Binding-site contacts:
Ligand atom O1B contacts residue LYS20 of chain 1.A at 2.9 Å (salt-bridge).
Ligand atom O6 contacts residue ALA163 of chain 1.A at 2.9 Å (h-bond).
Ligand atom O6 contacts residue LYS164 of chain 1.A at 3.2 Å (salt-bridge).
Ligand atom N3B contacts residue ALA17 of chain 1.A at 3.0 Å (h-bond).
Ligand atom O1A contacts residue GLY19 of chain 1.A at 3.4 Å.
Ligand atom PB contacts residue MG1 of chain 1.C at 3.2 Å.
Ligand atom C6 contacts residue LYS120 of chain 1.A at 3.6 Å.
Ligand atom O1B contacts residue CYS18 of chain 1.A at 3.4 Å (h-bond).
Ligand atom O1A contacts residue CYS22 of chain 1.A at 2.8 Å (h-bond).
Ligand atom O2B contacts residue LYS20 of chain 1.A at 3.4 Å (salt-bridge).
Ligand atom O6 contacts residue SER162 of chain 1.A at 3.4 Å (h-bond).
Ligand atom O2A contacts residue DIO1 of chain 1.D at 3.2 Å.
Ligand atom O3G contacts residue PRO38 of chain 1.A at 2.8 Å (h-bond).
Ligand atom C5' contacts residue ALA17 of chain 1.A at 3.5 Å (hydrophobic).
Ligand atom O6 contacts residue LYS120 of chain 1.A at 3.5 Å.
Ligand atom O1A contacts residue THR21 of chain 1.A at 3.2 Å (h-bond).
Ligand atom O1G contacts residue GLY64 of chain 1.A at 2.9 Å (h-bond).
Ligand atom O1G contacts residue GLY16 of chain 1.A at 3.6 Å.
Ligand atom N3B contacts residue MG1 of chain 1.C at 3.5 Å.
Ligand atom O1B contacts residue GLY19 of chain 1.A at 3.0 Å (h-bond).
Ligand atom PB contacts residue LYS20 of chain 1.A at 3.6 Å.
Ligand atom O4' contacts residue LYS120 of chain 1.A at 2.9 Å (salt-bridge).
Ligand atom O1B contacts residue ALA17 of chain 1.A at 3.6 Å.
Ligand atom O2B contacts residue THR21 of chain 1.A at 2.9 Å (h-bond).
Ligand atom O3A contacts residue GLY19 of chain 1.A at 3.2 Å (h-bond).
Ligand atom O6 contacts residue ASP122 of chain 1.A at 3.5 Å (salt-bridge).
Ligand atom C6 contacts residue ASP122 of chain 1.A at 3.6 Å.
Ligand atom O2B contacts residue MG1 of chain 1.C at 2.2 Å.
Ligand atom C6 contacts residue LYS164 of chain 1.A at 3.6 Å.
Ligand atom O3A contacts residue ALA17 of chain 1.A at 3.5 Å.
Ligand atom PG contacts residue MG1 of chain 1.C at 3.2 Å.
Ligand atom N2 contacts residue ASP122 of chain 1.A at 2.9 Å (salt-bridge).
Ligand atom C8 contacts residue CYS22 of chain 1.A at 3.7 Å (hydrophobic).
Ligand atom N1 contacts residue ASP122 of chain 1.A at 2.9 Å (salt-bridge).
Ligand atom O3G contacts residue MG1 of chain 1.C at 2.0 Å.
Ligand atom O2' contacts residue DIO1 of chain 1.E at 3.6 Å (h-bond).
Ligand atom O1A contacts residue LYS20 of chain 1.A at 3.7 Å.
Ligand atom N1 contacts residue LYS164 of chain 1.A at 3.5 Å.
Ligand atom O1G contacts residue LYS20 of chain 1.A at 2.8 Å (salt-bridge).
Ligand atom N2 contacts residue LEU123 of chain 1.A at 3.5 Å.

Sequence of chain 1.A:
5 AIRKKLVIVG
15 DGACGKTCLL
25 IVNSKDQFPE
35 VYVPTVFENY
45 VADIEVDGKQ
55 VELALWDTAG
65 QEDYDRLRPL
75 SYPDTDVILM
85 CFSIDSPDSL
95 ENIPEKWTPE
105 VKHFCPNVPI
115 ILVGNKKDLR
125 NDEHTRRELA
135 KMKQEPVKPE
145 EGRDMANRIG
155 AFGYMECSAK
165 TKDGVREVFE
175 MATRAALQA

A protein and the small-molecule ligand that binds it are described below.
Small molecule (SMILES): Nc1nc2c(ncn2[C@@H]2O[C@H](CO[P](=O)(O)O[P](=O)(O)NP(=O)(O)O)[C@@H](O)[C@H]2O)c(=O)[nH]1